Binding-site contacts:
Ligand atom C2 contacts residue ILE246 of chain 1.C at 3.8 Å (hydrophobic).
Ligand atom N21 contacts residue PHE250 of chain 1.C at 3.9 Å.
Ligand atom F18 contacts residue MET267 of chain 1.C at 3.7 Å.
Ligand atom C22 contacts residue PHE250 of chain 1.C at 3.7 Å (hydrophobic).
Ligand atom C15 contacts residue PHE283 of chain 1.C at 3.6 Å (hydrophobic).
Ligand atom N10 contacts residue GLN280 of chain 1.C at 3.0 Å (h-bond).
Ligand atom C2 contacts residue PHE283 of chain 1.C at 3.7 Å (hydrophobic).
Ligand atom C8 contacts residue PHE283 of chain 1.C at 3.6 Å (hydrophobic).
Ligand atom N10 contacts residue ILE246 of chain 1.C at 3.8 Å.
Ligand atom C2 contacts residue GLN280 of chain 1.C at 3.9 Å.
Ligand atom F20 contacts residue VAL287 of chain 1.C at 3.9 Å.
Ligand atom N21 contacts residue PHE283 of chain 1.C at 3.8 Å.
Ligand atom C23 contacts residue TYR247 of chain 1.C at 3.6 Å (hydrophobic).
Ligand atom C7 contacts residue PHE283 of chain 1.C at 3.9 Å (hydrophobic).
Ligand atom N3 contacts residue PHE283 of chain 1.C at 3.8 Å.
Ligand atom F18 contacts residue PHE283 of chain 1.C at 3.9 Å.
Ligand atom N1 contacts residue PHE283 of chain 1.C at 3.6 Å.
Ligand atom N5 contacts residue LEU229 of chain 1.C at 3.6 Å.
Ligand atom C7 contacts residue PHE250 of chain 1.C at 4.0 Å (hydrophobic).
Ligand atom C14 contacts residue MET267 of chain 1.C at 3.8 Å (hydrophobic).
Ligand atom C6 contacts residue LEU229 of chain 1.C at 3.9 Å (hydrophobic).
Ligand atom C4 contacts residue PHE283 of chain 1.C at 3.8 Å (hydrophobic).
Ligand atom C23 contacts residue MET267 of chain 1.C at 4.0 Å (hydrophobic).
Ligand atom C11 contacts residue PHE250 of chain 1.C at 3.9 Å (hydrophobic).
Ligand atom C12 contacts residue PHE250 of chain 1.C at 3.9 Å (hydrophobic).
Ligand atom C22 contacts residue MET267 of chain 1.C at 3.4 Å (hydrophobic).
Ligand atom C22 contacts residue TYR247 of chain 1.C at 3.7 Å (hydrophobic).
Ligand atom C23 contacts residue GLN280 of chain 1.C at 3.4 Å.
Ligand atom C13 contacts residue MET267 of chain 1.C at 4.0 Å (hydrophobic).
Ligand atom N1 contacts residue GLN280 of chain 1.C at 3.1 Å (h-bond).
Ligand atom C16 contacts residue MET267 of chain 1.C at 3.9 Å (hydrophobic).
Ligand atom C23 contacts residue GLY279 of chain 1.C at 3.7 Å.
Ligand atom N3 contacts residue ILE246 of chain 1.C at 3.5 Å.
Ligand atom F20 contacts residue LEU189 of chain 1.C at 4.0 Å.
Ligand atom C9 contacts residue PHE283 of chain 1.C at 3.7 Å (hydrophobic).
Ligand atom N21 contacts residue MET267 of chain 1.C at 3.9 Å.
Ligand atom N10 contacts residue VAL232 of chain 1.C at 4.0 Å.
Ligand atom C22 contacts residue GLN280 of chain 1.C at 3.6 Å.
Ligand atom F20 contacts residue PHE283 of chain 1.C at 3.9 Å.
Ligand atom C23 contacts residue PHE283 of chain 1.C at 3.5 Å (hydrophobic).

Sequence of chain 1.C:
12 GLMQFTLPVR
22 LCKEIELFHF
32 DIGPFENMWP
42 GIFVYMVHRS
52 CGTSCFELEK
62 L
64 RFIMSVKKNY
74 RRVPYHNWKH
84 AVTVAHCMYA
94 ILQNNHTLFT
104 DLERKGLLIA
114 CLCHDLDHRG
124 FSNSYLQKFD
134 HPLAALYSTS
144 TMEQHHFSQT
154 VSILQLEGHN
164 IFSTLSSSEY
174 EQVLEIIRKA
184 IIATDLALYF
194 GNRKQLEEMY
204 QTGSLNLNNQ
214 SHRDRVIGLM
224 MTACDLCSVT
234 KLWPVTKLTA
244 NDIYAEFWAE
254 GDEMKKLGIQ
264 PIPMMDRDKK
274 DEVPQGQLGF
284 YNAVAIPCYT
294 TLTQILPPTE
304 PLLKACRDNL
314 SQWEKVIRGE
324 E

The small molecule below binds the protein below.
Small molecule (SMILES): CCNc1nc(N)nc2[nH]cc(-c3cccc(C(F)(F)F)c3)c12